Sequence of chain 30.A:
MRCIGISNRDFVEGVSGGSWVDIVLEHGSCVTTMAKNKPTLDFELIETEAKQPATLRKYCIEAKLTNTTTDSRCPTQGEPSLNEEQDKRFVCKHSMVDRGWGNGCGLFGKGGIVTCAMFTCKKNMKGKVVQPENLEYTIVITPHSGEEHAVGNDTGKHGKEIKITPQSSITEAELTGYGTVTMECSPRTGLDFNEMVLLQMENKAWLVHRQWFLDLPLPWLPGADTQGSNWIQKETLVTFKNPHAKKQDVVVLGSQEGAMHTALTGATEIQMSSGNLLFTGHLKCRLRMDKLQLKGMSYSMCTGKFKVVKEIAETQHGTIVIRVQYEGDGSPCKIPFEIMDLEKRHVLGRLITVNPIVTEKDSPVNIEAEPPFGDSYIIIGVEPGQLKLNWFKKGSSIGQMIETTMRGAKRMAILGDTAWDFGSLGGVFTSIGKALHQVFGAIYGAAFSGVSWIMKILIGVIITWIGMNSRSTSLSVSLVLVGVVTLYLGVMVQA

This protein binds this small molecule.
Small molecule (SMILES): CC(=O)N[C@@H]1[C@@H](O)[C@H](O)[C@@H](CO)O[C@H]1O

Binding-site contacts:
Ligand atom C7 contacts residue ASN67 of chain 30.A at 3.9 Å.
Ligand atom C8 contacts residue PHE90 of chain 30.A at 3.7 Å (hydrophobic).
Ligand atom O7 contacts residue ASN67 of chain 30.A at 4.3 Å.
Ligand atom N2 contacts residue ASN67 of chain 30.A at 2.9 Å (h-bond).
Ligand atom O5 contacts residue ASN67 of chain 30.A at 2.4 Å (h-bond).
Ligand atom C5 contacts residue ASN67 of chain 30.A at 3.7 Å.
Ligand atom C2 contacts residue ASN67 of chain 30.A at 2.5 Å.
Ligand atom C3 contacts residue ASN67 of chain 30.A at 3.8 Å.
Ligand atom C8 contacts residue MET118 of chain 30.A at 4.3 Å (hydrophobic).
Ligand atom C4 contacts residue ASN67 of chain 30.A at 4.2 Å.
Ligand atom C1 contacts residue ASN67 of chain 30.A at 1.4 Å.
Ligand atom C8 contacts residue ASN67 of chain 30.A at 4.3 Å.